Binding-site contacts:
Ligand atom C2 contacts residue LYS14 of chain 1.A at 4.4 Å.
Ligand atom C contacts residue LYS14 of chain 1.A at 3.8 Å.
Ligand atom C2 contacts residue LYS13 of chain 1.A at 3.8 Å.
Ligand atom C3 contacts residue GLN9 of chain 1.A at 4.2 Å.
Ligand atom C2 contacts residue ALA10 of chain 1.A at 4.3 Å (hydrophobic).
Ligand atom C3 contacts residue LYS13 of chain 1.A at 3.6 Å.
Ligand atom C3 contacts residue ALA10 of chain 1.A at 4.1 Å (hydrophobic).
Ligand atom S contacts residue GLN9 of chain 1.A at 4.2 Å.
Ligand atom C4 contacts residue ALA10 of chain 1.A at 3.5 Å (hydrophobic).
Ligand atom S contacts residue ALA10 of chain 1.A at 3.6 Å.
Ligand atom C1 contacts residue ALA10 of chain 1.A at 4.1 Å (hydrophobic).
Ligand atom C1 contacts residue LYS14 of chain 1.A at 4.4 Å.
Ligand atom O1 contacts residue LYS14 of chain 1.A at 3.0 Å.

Sequence of chain 1.A:
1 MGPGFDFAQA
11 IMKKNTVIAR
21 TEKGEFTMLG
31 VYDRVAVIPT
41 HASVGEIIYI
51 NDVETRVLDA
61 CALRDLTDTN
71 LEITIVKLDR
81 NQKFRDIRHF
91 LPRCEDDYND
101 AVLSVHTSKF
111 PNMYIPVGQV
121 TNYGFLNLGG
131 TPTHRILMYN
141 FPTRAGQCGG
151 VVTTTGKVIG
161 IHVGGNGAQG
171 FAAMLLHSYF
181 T

The protein below binds the small molecule below.
Small molecule (SMILES): O=C(O)c1ccsc1